Sequence of chain 1.E:
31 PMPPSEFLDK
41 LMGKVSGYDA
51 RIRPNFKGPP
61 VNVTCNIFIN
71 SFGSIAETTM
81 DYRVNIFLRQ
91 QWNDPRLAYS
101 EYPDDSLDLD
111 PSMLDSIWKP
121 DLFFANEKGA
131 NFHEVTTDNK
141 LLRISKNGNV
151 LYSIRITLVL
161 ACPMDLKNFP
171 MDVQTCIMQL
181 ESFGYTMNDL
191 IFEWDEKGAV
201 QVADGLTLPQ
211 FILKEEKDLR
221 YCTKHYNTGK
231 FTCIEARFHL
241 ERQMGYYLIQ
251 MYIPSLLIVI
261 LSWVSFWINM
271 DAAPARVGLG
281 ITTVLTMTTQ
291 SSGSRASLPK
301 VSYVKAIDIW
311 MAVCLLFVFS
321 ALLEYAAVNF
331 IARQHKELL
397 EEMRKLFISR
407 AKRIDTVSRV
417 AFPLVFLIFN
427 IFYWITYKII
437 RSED

A protein and the small-molecule ligand that binds it are described below.
Small molecule (SMILES): NCC(=O)O

Binding-site contacts:
Ligand atom O contacts residue SER153 of chain 1.E at 3.2 Å (h-bond).
Ligand atom CA contacts residue TYR226 of chain 1.D at 4.3 Å (hydrophobic).
Ligand atom CA contacts residue LEU141 of chain 1.E at 3.6 Å (hydrophobic).
Ligand atom OXT contacts residue ARG89 of chain 1.E at 3.3 Å (salt-bridge).
Ligand atom OXT contacts residue TYR226 of chain 1.D at 3.7 Å.
Ligand atom CA contacts residue ARG89 of chain 1.E at 4.5 Å.
Ligand atom C contacts residue THR228 of chain 1.D at 4.1 Å.
Ligand atom CA contacts residue SER153 of chain 1.E at 4.0 Å.
Ligand atom N contacts residue PHE231 of chain 1.D at 3.5 Å.
Ligand atom CA contacts residue PHE231 of chain 1.D at 4.2 Å (hydrophobic).
Ligand atom N contacts residue PHE183 of chain 1.D at 3.9 Å.
Ligand atom OXT contacts residue PHE231 of chain 1.D at 4.3 Å.
Ligand atom O contacts residue ARG89 of chain 1.E at 2.7 Å (salt-bridge).
Ligand atom OXT contacts residue ASN227 of chain 1.D at 4.4 Å.
Ligand atom C contacts residue SER153 of chain 1.E at 3.9 Å.
Ligand atom C contacts residue ARG89 of chain 1.E at 3.2 Å.
Ligand atom OXT contacts residue THR228 of chain 1.D at 3.3 Å (h-bond).
Ligand atom O contacts residue PHE87 of chain 1.E at 4.5 Å.
Ligand atom N contacts residue TYR226 of chain 1.D at 3.3 Å.
Ligand atom C contacts residue LEU141 of chain 1.E at 4.5 Å (hydrophobic).
Ligand atom C contacts residue TYR226 of chain 1.D at 4.3 Å (hydrophobic).
Ligand atom CA contacts residue THR228 of chain 1.D at 4.5 Å.
Ligand atom CA contacts residue PHE183 of chain 1.D at 3.6 Å (hydrophobic).

Sequence of chain 1.D:
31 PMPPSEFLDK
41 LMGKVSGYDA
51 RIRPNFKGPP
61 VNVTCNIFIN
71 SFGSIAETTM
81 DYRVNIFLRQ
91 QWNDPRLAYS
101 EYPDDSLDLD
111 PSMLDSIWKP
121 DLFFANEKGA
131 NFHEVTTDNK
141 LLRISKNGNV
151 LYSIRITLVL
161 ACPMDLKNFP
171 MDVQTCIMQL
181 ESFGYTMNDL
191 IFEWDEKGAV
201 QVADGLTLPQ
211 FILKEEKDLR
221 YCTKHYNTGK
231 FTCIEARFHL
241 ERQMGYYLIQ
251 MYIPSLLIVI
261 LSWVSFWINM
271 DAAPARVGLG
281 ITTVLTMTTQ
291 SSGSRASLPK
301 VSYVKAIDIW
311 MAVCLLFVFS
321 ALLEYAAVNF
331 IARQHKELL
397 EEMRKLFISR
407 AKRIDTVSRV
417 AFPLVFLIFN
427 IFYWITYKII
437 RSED